The protein below binds the small molecule below.
Small molecule (SMILES): CC(=O)N[C@@H]1[C@@H](O)[C@H](O)[C@@H](CO)O[C@H]1O

Sequence of chain 1.B:
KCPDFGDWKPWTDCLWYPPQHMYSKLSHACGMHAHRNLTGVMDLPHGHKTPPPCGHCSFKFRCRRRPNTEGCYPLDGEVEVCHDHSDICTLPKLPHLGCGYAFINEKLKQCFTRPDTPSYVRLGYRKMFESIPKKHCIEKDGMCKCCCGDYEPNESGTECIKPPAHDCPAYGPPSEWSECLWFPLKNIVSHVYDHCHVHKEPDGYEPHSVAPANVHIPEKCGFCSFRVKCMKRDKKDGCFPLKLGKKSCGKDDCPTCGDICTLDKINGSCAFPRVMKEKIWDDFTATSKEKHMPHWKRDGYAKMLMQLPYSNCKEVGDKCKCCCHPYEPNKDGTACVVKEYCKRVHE

Binding-site contacts:
Ligand atom O7 contacts residue ASN287 of chain 1.B at 3.5 Å (h-bond).
Ligand atom C8 contacts residue PHE292 of chain 1.B at 3.6 Å (hydrophobic).
Ligand atom N2 contacts residue ASN287 of chain 1.B at 2.7 Å (h-bond).
Ligand atom C3 contacts residue ASN287 of chain 1.B at 3.7 Å.
Ligand atom C8 contacts residue ILE286 of chain 1.B at 3.9 Å (hydrophobic).
Ligand atom C7 contacts residue ASN287 of chain 1.B at 3.3 Å.
Ligand atom N2 contacts residue ILE286 of chain 1.B at 4.1 Å.
Ligand atom C4 contacts residue ASN287 of chain 1.B at 4.2 Å.
Ligand atom C2 contacts residue ASN287 of chain 1.B at 2.3 Å.
Ligand atom C7 contacts residue ILE286 of chain 1.B at 4.4 Å (hydrophobic).
Ligand atom O5 contacts residue ASN287 of chain 1.B at 2.4 Å (h-bond).
Ligand atom C8 contacts residue PRO232 of chain 1.B at 4.3 Å (hydrophobic).
Ligand atom C1 contacts residue ASN287 of chain 1.B at 1.4 Å.
Ligand atom C8 contacts residue ASN287 of chain 1.B at 4.4 Å.
Ligand atom C5 contacts residue ASN287 of chain 1.B at 3.7 Å.